Binding-site contacts:
Ligand atom N7 contacts residue SER177 of chain 1.B at 3.6 Å (h-bond).
Ligand atom C2' contacts residue GLN432 of chain 1.B at 3.3 Å.
Ligand atom O1A contacts residue SER177 of chain 1.B at 2.6 Å (h-bond).
Ligand atom N6 contacts residue GLN430 of chain 1.B at 2.9 Å (h-bond).
Ligand atom O2B contacts residue MG1 of chain 1.J at 2.3 Å.
Ligand atom O2B contacts residue THR176 of chain 1.B at 3.1 Å (h-bond).
Ligand atom O1G contacts residue ARG171 of chain 1.B at 3.3 Å.
Ligand atom O1B contacts residue GLN172 of chain 1.B at 3.6 Å.
Ligand atom PA contacts residue SER177 of chain 1.B at 3.6 Å.
Ligand atom N3 contacts residue ARG362 of chain 1.B at 3.5 Å (salt-bridge).
Ligand atom N9 contacts residue GLN432 of chain 1.B at 3.4 Å (h-bond).
Ligand atom N7 contacts residue GLN432 of chain 1.B at 3.5 Å.
Ligand atom O1B contacts residue LYS175 of chain 1.B at 2.7 Å (salt-bridge).
Ligand atom O3A contacts residue LYS175 of chain 1.B at 3.3 Å (salt-bridge).
Ligand atom C4 contacts residue GLN432 of chain 1.B at 3.6 Å.
Ligand atom O2G contacts residue MG1 of chain 1.J at 2.1 Å.
Ligand atom O5' contacts residue SER177 of chain 1.B at 3.6 Å.
Ligand atom PG contacts residue MG1 of chain 1.J at 3.4 Å.
Ligand atom C8 contacts residue SER177 of chain 1.B at 3.4 Å.
Ligand atom O1G contacts residue GLN172 of chain 1.B at 2.9 Å (h-bond).
Ligand atom O1A contacts residue THR176 of chain 1.B at 3.6 Å.
Ligand atom N1 contacts residue GLN430 of chain 1.B at 3.5 Å (h-bond).
Ligand atom O1B contacts residue GLY174 of chain 1.B at 2.9 Å (h-bond).
Ligand atom PB contacts residue MG1 of chain 1.J at 3.6 Å.
Ligand atom O1A contacts residue GLY174 of chain 1.B at 3.3 Å.
Ligand atom N3B contacts residue GLN172 of chain 1.B at 2.9 Å (h-bond).
Ligand atom PA contacts residue GLY174 of chain 1.B at 3.4 Å.
Ligand atom C6 contacts residue GLN430 of chain 1.B at 3.7 Å.
Ligand atom O4' contacts residue PHE357 of chain 1.B at 3.0 Å.
Ligand atom PB contacts residue LYS175 of chain 1.B at 3.2 Å.
Ligand atom C8 contacts residue GLN432 of chain 1.B at 3.6 Å.
Ligand atom C6 contacts residue GLN432 of chain 1.B at 3.6 Å.
Ligand atom C5 contacts residue GLN432 of chain 1.B at 3.4 Å.
Ligand atom O1B contacts residue THR173 of chain 1.B at 2.9 Å (h-bond).
Ligand atom PG contacts residue GLN172 of chain 1.B at 3.4 Å.
Ligand atom O3G contacts residue GLN172 of chain 1.B at 3.4 Å (h-bond).
Ligand atom O3A contacts residue GLY174 of chain 1.B at 2.9 Å (h-bond).
Ligand atom PB contacts residue GLY174 of chain 1.B at 3.5 Å.
Ligand atom O2B contacts residue LYS175 of chain 1.B at 3.4 Å (salt-bridge).
Ligand atom O5' contacts residue GLY174 of chain 1.B at 3.1 Å.

Sequence of chain 1.E:
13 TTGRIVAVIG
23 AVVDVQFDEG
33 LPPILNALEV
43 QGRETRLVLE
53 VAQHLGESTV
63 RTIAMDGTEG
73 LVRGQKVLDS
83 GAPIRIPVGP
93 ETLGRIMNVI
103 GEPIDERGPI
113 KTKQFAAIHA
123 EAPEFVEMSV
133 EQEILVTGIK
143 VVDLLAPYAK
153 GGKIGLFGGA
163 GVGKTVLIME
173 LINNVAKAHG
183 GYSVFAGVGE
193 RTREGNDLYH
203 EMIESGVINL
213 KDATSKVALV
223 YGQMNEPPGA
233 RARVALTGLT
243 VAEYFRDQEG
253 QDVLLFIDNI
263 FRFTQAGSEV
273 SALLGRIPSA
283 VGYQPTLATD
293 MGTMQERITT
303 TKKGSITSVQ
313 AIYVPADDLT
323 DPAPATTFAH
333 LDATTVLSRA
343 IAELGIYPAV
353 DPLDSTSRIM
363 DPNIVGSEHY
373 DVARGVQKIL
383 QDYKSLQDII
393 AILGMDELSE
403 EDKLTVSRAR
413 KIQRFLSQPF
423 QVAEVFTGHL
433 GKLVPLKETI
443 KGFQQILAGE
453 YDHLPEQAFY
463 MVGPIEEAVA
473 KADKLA

Sequence of chain 1.B:
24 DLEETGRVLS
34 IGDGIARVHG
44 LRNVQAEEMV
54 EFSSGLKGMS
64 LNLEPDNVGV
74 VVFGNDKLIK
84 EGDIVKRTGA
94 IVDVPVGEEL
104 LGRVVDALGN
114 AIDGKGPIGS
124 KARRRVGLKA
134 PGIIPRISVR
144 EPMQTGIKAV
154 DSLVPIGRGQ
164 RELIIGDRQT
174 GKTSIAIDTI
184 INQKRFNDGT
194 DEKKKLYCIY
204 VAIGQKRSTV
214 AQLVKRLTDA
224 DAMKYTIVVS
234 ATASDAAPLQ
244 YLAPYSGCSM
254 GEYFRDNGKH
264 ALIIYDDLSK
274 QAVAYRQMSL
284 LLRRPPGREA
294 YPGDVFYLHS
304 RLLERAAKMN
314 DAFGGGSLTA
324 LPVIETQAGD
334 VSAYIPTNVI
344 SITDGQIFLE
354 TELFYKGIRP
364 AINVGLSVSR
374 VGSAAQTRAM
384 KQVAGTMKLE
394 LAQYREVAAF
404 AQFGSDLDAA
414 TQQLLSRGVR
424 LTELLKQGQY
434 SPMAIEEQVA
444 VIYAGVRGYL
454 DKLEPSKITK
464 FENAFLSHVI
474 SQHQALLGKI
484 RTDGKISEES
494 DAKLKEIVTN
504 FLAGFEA

A protein and the small-molecule ligand that binds it are described below.
Small molecule (SMILES): Nc1ncnc2c1ncn2[C@@H]1O[C@H](CO[P](=O)(O)O[P](=O)(O)NP(=O)(O)O)[C@@H](O)[C@H]1O